Sequence of chain 1.C:
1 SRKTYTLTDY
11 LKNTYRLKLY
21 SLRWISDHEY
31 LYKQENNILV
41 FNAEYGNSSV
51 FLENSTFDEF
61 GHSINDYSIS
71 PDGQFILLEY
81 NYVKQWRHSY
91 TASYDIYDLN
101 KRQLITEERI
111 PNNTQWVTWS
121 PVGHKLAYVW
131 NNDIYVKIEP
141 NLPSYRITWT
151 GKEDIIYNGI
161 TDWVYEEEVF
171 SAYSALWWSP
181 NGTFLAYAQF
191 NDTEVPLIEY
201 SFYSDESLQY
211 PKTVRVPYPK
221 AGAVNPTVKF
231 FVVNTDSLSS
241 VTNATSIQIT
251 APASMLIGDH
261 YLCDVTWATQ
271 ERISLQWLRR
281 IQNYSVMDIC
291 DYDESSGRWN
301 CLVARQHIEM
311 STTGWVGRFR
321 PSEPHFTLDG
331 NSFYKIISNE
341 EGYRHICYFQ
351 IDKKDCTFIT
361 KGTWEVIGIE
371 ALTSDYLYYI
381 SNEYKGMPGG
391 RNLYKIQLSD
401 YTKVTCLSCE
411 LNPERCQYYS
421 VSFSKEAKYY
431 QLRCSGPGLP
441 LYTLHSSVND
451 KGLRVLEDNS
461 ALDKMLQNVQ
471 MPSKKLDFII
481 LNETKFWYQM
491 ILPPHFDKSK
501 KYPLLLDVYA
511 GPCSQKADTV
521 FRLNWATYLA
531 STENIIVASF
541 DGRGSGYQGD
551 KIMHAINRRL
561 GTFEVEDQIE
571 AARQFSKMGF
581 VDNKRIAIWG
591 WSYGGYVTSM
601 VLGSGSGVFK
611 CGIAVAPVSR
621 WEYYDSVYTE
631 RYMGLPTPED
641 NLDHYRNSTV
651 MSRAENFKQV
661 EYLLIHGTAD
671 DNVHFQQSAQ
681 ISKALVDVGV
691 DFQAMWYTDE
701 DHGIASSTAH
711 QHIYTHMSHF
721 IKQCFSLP

This protein binds this small molecule.
Small molecule (SMILES): CC(=O)N[C@@H]1[C@@H](O)[C@H](O)[C@@H](CO)O[C@H]1O

Binding-site contacts:
Ligand atom C7 contacts residue ASN54 of chain 1.C at 3.8 Å.
Ligand atom C2 contacts residue ASN54 of chain 1.C at 2.4 Å.
Ligand atom O7 contacts residue ASN54 of chain 1.C at 3.7 Å.
Ligand atom C5 contacts residue ASN37 of chain 1.C at 4.0 Å.
Ligand atom N2 contacts residue ASN54 of chain 1.C at 2.9 Å (h-bond).
Ligand atom C6 contacts residue ASN37 of chain 1.C at 4.1 Å.
Ligand atom N2 contacts residue GLU35 of chain 1.C at 4.3 Å.
Ligand atom O3 contacts residue GLU35 of chain 1.C at 3.5 Å (salt-bridge).
Ligand atom O7 contacts residue ASN36 of chain 1.C at 3.8 Å.
Ligand atom C1 contacts residue ASN37 of chain 1.C at 3.6 Å.
Ligand atom C3 contacts residue GLU35 of chain 1.C at 4.0 Å.
Ligand atom C2 contacts residue GLU35 of chain 1.C at 3.5 Å.
Ligand atom C4 contacts residue GLU35 of chain 1.C at 3.5 Å.
Ligand atom C5 contacts residue ASN54 of chain 1.C at 3.7 Å.
Ligand atom O4 contacts residue GLU35 of chain 1.C at 3.5 Å (salt-bridge).
Ligand atom O5 contacts residue ASN37 of chain 1.C at 2.9 Å (h-bond).
Ligand atom O7 contacts residue GLU35 of chain 1.C at 3.8 Å.
Ligand atom C1 contacts residue GLU35 of chain 1.C at 3.7 Å.
Ligand atom O5 contacts residue ASN54 of chain 1.C at 2.4 Å (h-bond).
Ligand atom C3 contacts residue ASN54 of chain 1.C at 3.8 Å.
Ligand atom O5 contacts residue GLU35 of chain 1.C at 4.2 Å.
Ligand atom C4 contacts residue ASN54 of chain 1.C at 4.2 Å.
Ligand atom C7 contacts residue GLU35 of chain 1.C at 4.5 Å.
Ligand atom C1 contacts residue ASN54 of chain 1.C at 1.4 Å.